Binding-site contacts:
Ligand atom C4 contacts residue PHE385 of chain 1.A at 4.4 Å (hydrophobic).
Ligand atom C3 contacts residue ASN65 of chain 4.A at 3.7 Å.
Ligand atom N2 contacts residue ASN65 of chain 4.A at 2.9 Å (h-bond).
Ligand atom C1 contacts residue SER356 of chain 4.A at 4.1 Å.
Ligand atom C4 contacts residue ASN65 of chain 4.A at 4.2 Å.
Ligand atom O5 contacts residue ASN65 of chain 4.A at 2.4 Å (h-bond).
Ligand atom O7 contacts residue ASN65 of chain 4.A at 3.7 Å.
Ligand atom O3 contacts residue PHE385 of chain 1.A at 3.9 Å.
Ligand atom C5 contacts residue ASN65 of chain 4.A at 3.6 Å.
Ligand atom C8 contacts residue LYS388 of chain 4.A at 3.7 Å.
Ligand atom C8 contacts residue SER356 of chain 4.A at 3.9 Å.
Ligand atom C7 contacts residue ASN65 of chain 4.A at 3.5 Å.
Ligand atom C2 contacts residue ASN65 of chain 4.A at 2.4 Å.
Ligand atom N2 contacts residue SER356 of chain 4.A at 3.8 Å.
Ligand atom C1 contacts residue ASN65 of chain 4.A at 1.4 Å.
Ligand atom C3 contacts residue PHE385 of chain 1.A at 4.3 Å (hydrophobic).
Ligand atom C7 contacts residue SER356 of chain 4.A at 4.1 Å.

Sequence of chain 4.A:
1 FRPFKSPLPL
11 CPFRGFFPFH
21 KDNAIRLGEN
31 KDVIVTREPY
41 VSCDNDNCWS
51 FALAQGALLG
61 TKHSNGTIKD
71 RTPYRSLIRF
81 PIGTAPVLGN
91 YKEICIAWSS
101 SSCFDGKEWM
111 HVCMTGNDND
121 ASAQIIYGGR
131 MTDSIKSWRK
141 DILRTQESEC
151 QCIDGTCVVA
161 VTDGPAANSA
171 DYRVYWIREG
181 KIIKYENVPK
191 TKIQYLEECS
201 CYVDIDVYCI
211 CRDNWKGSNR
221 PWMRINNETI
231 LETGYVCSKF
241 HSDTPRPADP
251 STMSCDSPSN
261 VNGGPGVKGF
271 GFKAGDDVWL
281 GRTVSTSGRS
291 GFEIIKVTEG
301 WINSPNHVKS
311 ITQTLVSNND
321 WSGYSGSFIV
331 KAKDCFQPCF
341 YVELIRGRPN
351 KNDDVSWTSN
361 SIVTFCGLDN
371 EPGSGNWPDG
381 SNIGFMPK

A protein and the small-molecule ligand that binds it are described below.
Small molecule (SMILES): CC(=O)N[C@H]1[C@H](O[C@H]2[C@H](O)[C@@H](NC(C)=O)CO[C@@H]2CO[C@@H]2O[C@@H](C)[C@@H](O)[C@@H](O)[C@@H]2O)O[C@H](CO)[C@@H](O)[C@@H]1O

Sequence of chain 1.A:
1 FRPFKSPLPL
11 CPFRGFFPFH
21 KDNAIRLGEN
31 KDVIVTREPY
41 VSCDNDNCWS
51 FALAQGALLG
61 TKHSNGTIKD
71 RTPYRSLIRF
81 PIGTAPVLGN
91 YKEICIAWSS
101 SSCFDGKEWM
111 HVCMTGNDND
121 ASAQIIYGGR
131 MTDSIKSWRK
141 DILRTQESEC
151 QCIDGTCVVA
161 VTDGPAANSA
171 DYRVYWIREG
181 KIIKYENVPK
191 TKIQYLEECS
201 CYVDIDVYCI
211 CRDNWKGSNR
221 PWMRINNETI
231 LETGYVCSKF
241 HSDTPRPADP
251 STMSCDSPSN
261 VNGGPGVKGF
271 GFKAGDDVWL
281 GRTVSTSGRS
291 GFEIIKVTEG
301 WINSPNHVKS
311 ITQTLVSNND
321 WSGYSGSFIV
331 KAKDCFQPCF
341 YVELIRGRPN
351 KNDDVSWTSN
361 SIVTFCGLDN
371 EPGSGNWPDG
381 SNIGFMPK